Binding-site contacts:
Ligand atom C5' contacts residue MET188 of chain 1.A at 3.6 Å (hydrophobic).
Ligand atom N1 contacts residue PHE287 of chain 1.A at 3.8 Å.
Ligand atom C4 contacts residue ILE251 of chain 1.A at 3.5 Å (hydrophobic).
Ligand atom C5 contacts residue PHE287 of chain 1.A at 3.4 Å (hydrophobic).
Ligand atom C2 contacts residue MET272 of chain 1.A at 3.9 Å (hydrophobic).
Ligand atom C8 contacts residue ILE251 of chain 1.A at 3.7 Å (hydrophobic).
Ligand atom C2' contacts residue PHE255 of chain 1.A at 3.9 Å (hydrophobic).
Ligand atom C2 contacts residue PHE287 of chain 1.A at 3.7 Å (hydrophobic).
Ligand atom N1 contacts residue GLN284 of chain 1.A at 2.9 Å (h-bond).
Ligand atom N6 contacts residue ASN236 of chain 1.A at 3.9 Å.
Ligand atom N7 contacts residue TYR74 of chain 1.A at 3.6 Å (h-bond).
Ligand atom C5' contacts residue LEU234 of chain 1.A at 3.9 Å (hydrophobic).
Ligand atom C6 contacts residue ILE251 of chain 1.A at 3.9 Å (hydrophobic).
Ligand atom P contacts residue HIS75 of chain 1.A at 3.8 Å.
Ligand atom C5 contacts residue ILE251 of chain 1.A at 3.5 Å (hydrophobic).
Ligand atom C4' contacts residue MET188 of chain 1.A at 3.7 Å (hydrophobic).
Ligand atom N9 contacts residue PHE287 of chain 1.A at 3.3 Å.
Ligand atom C8 contacts residue TYR74 of chain 1.A at 4.0 Å (hydrophobic).
Ligand atom O5' contacts residue ASP233 of chain 1.A at 3.9 Å.
Ligand atom C1' contacts residue PHE287 of chain 1.A at 3.7 Å (hydrophobic).
Ligand atom C2 contacts residue GLN284 of chain 1.A at 3.4 Å.
Ligand atom N1 contacts residue ILE251 of chain 1.A at 3.8 Å.
Ligand atom N7 contacts residue ILE251 of chain 1.A at 3.7 Å.
Ligand atom N6 contacts residue GLN284 of chain 1.A at 3.8 Å.
Ligand atom N7 contacts residue ASN236 of chain 1.A at 3.8 Å.
Ligand atom N3 contacts residue PHE287 of chain 1.A at 3.8 Å.
Ligand atom C6 contacts residue PHE287 of chain 1.A at 3.6 Å (hydrophobic).
Ligand atom C4 contacts residue PHE287 of chain 1.A at 3.3 Å (hydrophobic).
Ligand atom N6 contacts residue THR248 of chain 1.A at 3.7 Å.
Ligand atom C8 contacts residue PHE287 of chain 1.A at 3.6 Å (hydrophobic).
Ligand atom N7 contacts residue PHE287 of chain 1.A at 3.7 Å.
Ligand atom O2P contacts residue HIS75 of chain 1.A at 2.6 Å (h-bond).
Ligand atom O2' contacts residue PHE255 of chain 1.A at 3.9 Å.
Ligand atom C2' contacts residue ILE251 of chain 1.A at 3.9 Å (hydrophobic).
Ligand atom O5' contacts residue MET188 of chain 1.A at 3.4 Å.
Ligand atom C5' contacts residue ASP233 of chain 1.A at 3.9 Å.
Ligand atom O4' contacts residue PHE287 of chain 1.A at 3.8 Å.
Ligand atom O4' contacts residue LEU234 of chain 1.A at 3.4 Å.
Ligand atom N9 contacts residue ILE251 of chain 1.A at 3.6 Å.
Ligand atom C6 contacts residue GLN284 of chain 1.A at 3.9 Å.

This protein binds this small molecule.
Small molecule (SMILES): Nc1ncnc2c1ncn2[C@@H]1O[C@@H]2CO[P](=O)(O)O[C@H]2[C@H]1O

Sequence of chain 1.A:
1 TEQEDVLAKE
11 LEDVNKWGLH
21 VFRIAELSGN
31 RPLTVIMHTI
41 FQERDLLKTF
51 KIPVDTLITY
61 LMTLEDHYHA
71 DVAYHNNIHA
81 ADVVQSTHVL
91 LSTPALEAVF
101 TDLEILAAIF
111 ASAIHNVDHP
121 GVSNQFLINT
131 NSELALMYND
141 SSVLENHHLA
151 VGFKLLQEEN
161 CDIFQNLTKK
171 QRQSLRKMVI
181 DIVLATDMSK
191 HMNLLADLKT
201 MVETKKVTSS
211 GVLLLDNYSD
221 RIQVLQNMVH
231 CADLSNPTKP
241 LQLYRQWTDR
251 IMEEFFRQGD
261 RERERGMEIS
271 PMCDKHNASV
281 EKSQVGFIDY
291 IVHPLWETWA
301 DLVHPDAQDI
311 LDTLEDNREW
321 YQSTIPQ